Sequence of chain 17.A:
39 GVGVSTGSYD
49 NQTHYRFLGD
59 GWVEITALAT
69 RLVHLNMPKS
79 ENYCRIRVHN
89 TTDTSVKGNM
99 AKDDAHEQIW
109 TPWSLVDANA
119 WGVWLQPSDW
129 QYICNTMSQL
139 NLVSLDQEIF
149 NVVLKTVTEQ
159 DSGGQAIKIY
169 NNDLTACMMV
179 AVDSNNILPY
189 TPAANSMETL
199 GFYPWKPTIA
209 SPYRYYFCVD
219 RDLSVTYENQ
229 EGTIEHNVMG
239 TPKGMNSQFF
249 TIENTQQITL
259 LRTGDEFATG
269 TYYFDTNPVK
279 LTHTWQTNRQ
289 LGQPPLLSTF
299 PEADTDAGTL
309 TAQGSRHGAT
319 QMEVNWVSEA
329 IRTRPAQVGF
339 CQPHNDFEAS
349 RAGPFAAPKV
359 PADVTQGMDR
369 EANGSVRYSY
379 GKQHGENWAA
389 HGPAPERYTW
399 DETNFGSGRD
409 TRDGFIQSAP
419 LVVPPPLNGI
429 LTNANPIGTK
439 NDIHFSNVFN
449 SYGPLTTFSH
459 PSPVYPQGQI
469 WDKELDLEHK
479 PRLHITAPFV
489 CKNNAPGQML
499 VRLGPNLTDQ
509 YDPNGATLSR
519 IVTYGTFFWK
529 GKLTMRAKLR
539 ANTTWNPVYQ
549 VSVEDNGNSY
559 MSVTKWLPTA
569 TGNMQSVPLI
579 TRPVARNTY

Binding-site contacts:
Ligand atom P contacts residue ASN491 of chain 17.A at 3.0 Å.
Ligand atom OP2 contacts residue ASN491 of chain 17.A at 1.7 Å (h-bond).
Ligand atom OP1 contacts residue PHE272 of chain 17.A at 3.4 Å.
Ligand atom P contacts residue TYR271 of chain 17.A at 4.5 Å.
Ligand atom OP1 contacts residue TYR271 of chain 17.A at 3.1 Å (h-bond).
Ligand atom P contacts residue PHE272 of chain 17.A at 4.3 Å.
Ligand atom C5' contacts residue ASP273 of chain 17.A at 3.8 Å.
Ligand atom O5' contacts residue ASN491 of chain 17.A at 3.5 Å (h-bond).
Ligand atom O5' contacts residue ASP273 of chain 17.A at 4.1 Å.
Ligand atom OP2 contacts residue ASP273 of chain 17.A at 2.4 Å.
Ligand atom OP1 contacts residue ASN491 of chain 17.A at 3.6 Å.
Ligand atom P contacts residue ASP273 of chain 17.A at 2.8 Å.
Ligand atom C5' contacts residue ASN491 of chain 17.A at 4.0 Å.
Ligand atom OP1 contacts residue ASP273 of chain 17.A at 3.3 Å.

A small-molecule ligand and the protein it binds are described below.
Small molecule (SMILES): Nc1ncnc2c1ncn2[C@H]1C[C@H](O)[C@@H](COP(=O)(O)O)O1